Sequence of chain 1.A:
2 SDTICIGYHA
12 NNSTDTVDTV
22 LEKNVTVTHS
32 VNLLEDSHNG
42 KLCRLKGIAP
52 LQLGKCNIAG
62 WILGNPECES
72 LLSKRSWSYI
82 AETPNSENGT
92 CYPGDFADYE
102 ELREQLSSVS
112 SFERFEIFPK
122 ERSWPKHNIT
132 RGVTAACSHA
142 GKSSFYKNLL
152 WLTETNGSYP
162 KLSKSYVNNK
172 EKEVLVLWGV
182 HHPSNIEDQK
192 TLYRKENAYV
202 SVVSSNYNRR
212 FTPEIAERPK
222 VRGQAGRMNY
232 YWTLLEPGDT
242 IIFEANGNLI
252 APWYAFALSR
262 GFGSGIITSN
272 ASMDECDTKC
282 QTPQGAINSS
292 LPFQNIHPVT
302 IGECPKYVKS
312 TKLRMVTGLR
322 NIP

The small molecule below binds the protein below.
Small molecule (SMILES): CC(=O)N[C@H]1[C@H](O[C@H]2[C@H](O)[C@@H](NC(C)=O)CO[C@@H]2CO)O[C@H](CO)[C@@H](O[C@@H]2O[C@H](CO)[C@@H](O)[C@H](O)[C@@H]2O)[C@@H]1O

Binding-site contacts:
Ligand atom C8 contacts residue ARG223 of chain 1.A at 4.2 Å.
Ligand atom C8 contacts residue PRO67 of chain 1.A at 4.3 Å (hydrophobic).
Ligand atom O6 contacts residue GLU88 of chain 1.A at 4.3 Å.
Ligand atom C1 contacts residue GLU68 of chain 1.A at 4.0 Å.
Ligand atom C6 contacts residue ARG223 of chain 1.A at 4.4 Å.
Ligand atom O5 contacts residue ARG223 of chain 1.A at 4.4 Å.
Ligand atom C8 contacts residue ALA137 of chain 1.A at 4.2 Å (hydrophobic).
Ligand atom C7 contacts residue ASN66 of chain 1.A at 3.7 Å.
Ligand atom N2 contacts residue ARG223 of chain 1.A at 3.5 Å (salt-bridge).
Ligand atom C8 contacts residue CYS138 of chain 1.A at 4.3 Å (hydrophobic).
Ligand atom C3 contacts residue ASN89 of chain 1.A at 3.8 Å.
Ligand atom N2 contacts residue ASN89 of chain 1.A at 2.9 Å (h-bond).
Ligand atom O3 contacts residue ARG223 of chain 1.A at 2.9 Å (salt-bridge).
Ligand atom C8 contacts residue GLU68 of chain 1.A at 3.8 Å.
Ligand atom N2 contacts residue GLU68 of chain 1.A at 3.6 Å.
Ligand atom C2 contacts residue ARG223 of chain 1.A at 3.6 Å.
Ligand atom C8 contacts residue CYS92 of chain 1.A at 4.0 Å (hydrophobic).
Ligand atom C3 contacts residue GLU68 of chain 1.A at 4.3 Å.
Ligand atom C7 contacts residue ALA137 of chain 1.A at 4.5 Å (hydrophobic).
Ligand atom C2 contacts residue ASN89 of chain 1.A at 2.4 Å.
Ligand atom O7 contacts residue ARG223 of chain 1.A at 3.2 Å (salt-bridge).
Ligand atom C8 contacts residue ASN66 of chain 1.A at 3.2 Å.
Ligand atom O5 contacts residue GLU88 of chain 1.A at 4.2 Å.
Ligand atom O6 contacts residue ARG223 of chain 1.A at 3.2 Å (salt-bridge).
Ligand atom C7 contacts residue ASN89 of chain 1.A at 3.2 Å.
Ligand atom C4 contacts residue ASN89 of chain 1.A at 4.2 Å.
Ligand atom C7 contacts residue ARG223 of chain 1.A at 3.3 Å.
Ligand atom C2 contacts residue GLU68 of chain 1.A at 4.2 Å.
Ligand atom C8 contacts residue SER139 of chain 1.A at 3.9 Å.
Ligand atom C5 contacts residue ASN89 of chain 1.A at 3.6 Å.
Ligand atom O7 contacts residue ASN89 of chain 1.A at 3.1 Å (h-bond).
Ligand atom C4 contacts residue ARG223 of chain 1.A at 4.5 Å.
Ligand atom C7 contacts residue CYS92 of chain 1.A at 4.1 Å (hydrophobic).
Ligand atom C1 contacts residue ASN89 of chain 1.A at 1.4 Å.
Ligand atom O5 contacts residue ASN89 of chain 1.A at 2.3 Å (h-bond).
Ligand atom O7 contacts residue CYS92 of chain 1.A at 3.4 Å.
Ligand atom O7 contacts residue ASN66 of chain 1.A at 3.4 Å (h-bond).
Ligand atom C7 contacts residue GLU68 of chain 1.A at 4.2 Å.
Ligand atom C3 contacts residue ARG223 of chain 1.A at 3.8 Å.
Ligand atom C8 contacts residue ASN89 of chain 1.A at 4.5 Å.